Sequence of chain 2.A:
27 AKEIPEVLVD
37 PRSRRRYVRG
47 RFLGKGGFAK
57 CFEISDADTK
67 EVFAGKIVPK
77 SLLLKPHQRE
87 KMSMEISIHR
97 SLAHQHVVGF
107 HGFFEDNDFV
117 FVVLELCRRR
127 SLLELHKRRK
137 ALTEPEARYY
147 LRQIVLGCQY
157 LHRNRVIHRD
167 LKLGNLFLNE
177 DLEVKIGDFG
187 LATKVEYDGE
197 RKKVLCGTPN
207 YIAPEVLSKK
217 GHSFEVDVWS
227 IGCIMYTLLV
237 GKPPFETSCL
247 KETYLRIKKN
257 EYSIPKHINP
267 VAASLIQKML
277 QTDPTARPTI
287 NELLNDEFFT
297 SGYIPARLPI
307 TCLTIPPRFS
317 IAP

Binding-site contacts:
Ligand atom C31 contacts residue CYS57 of chain 2.A at 3.8 Å (hydrophobic).
Ligand atom N22 contacts residue PHE173 of chain 2.A at 3.7 Å.
Ligand atom C17 contacts residue ARG126 of chain 2.A at 3.6 Å.
Ligand atom C26 contacts residue CYS123 of chain 2.A at 3.7 Å (hydrophobic).
Ligand atom C21 contacts residue PHE173 of chain 2.A at 3.4 Å (hydrophobic).
Ligand atom C38 contacts residue ARG124 of chain 2.A at 3.8 Å.
Ligand atom C38 contacts residue ARG47 of chain 2.A at 3.4 Å.
Ligand atom C13 contacts residue GOL1 of chain 2.K at 3.4 Å.
Ligand atom C18 contacts residue LEU49 of chain 2.A at 3.7 Å (hydrophobic).
Ligand atom O40 contacts residue ARG126 of chain 2.A at 3.8 Å.
Ligand atom C39 contacts residue ARG126 of chain 2.A at 3.7 Å.
Ligand atom C15 contacts residue ARG126 of chain 2.A at 3.5 Å.
Ligand atom C35 contacts residue GOL1 of chain 2.K at 3.2 Å.
Ligand atom N19 contacts residue LEU122 of chain 2.A at 3.8 Å.
Ligand atom N28 contacts residue CYS123 of chain 2.A at 2.8 Å (h-bond).
Ligand atom C35 contacts residue EDO1 of chain 2.D at 3.4 Å.
Ligand atom O37 contacts residue LEU122 of chain 2.A at 3.7 Å.
Ligand atom N41 contacts residue LEU49 of chain 2.A at 3.1 Å (h-bond).
Ligand atom C29 contacts residue GLU121 of chain 2.A at 3.4 Å.
Ligand atom N19 contacts residue CYS123 of chain 2.A at 3.1 Å (h-bond).
Ligand atom O37 contacts residue ARG124 of chain 2.A at 3.7 Å.
Ligand atom N28 contacts residue LEU122 of chain 2.A at 3.8 Å.
Ligand atom C24 contacts residue PHE173 of chain 2.A at 3.6 Å (hydrophobic).
Ligand atom C36 contacts residue GLU121 of chain 2.A at 3.6 Å.
Ligand atom C16 contacts residue LEU49 of chain 2.A at 3.7 Å (hydrophobic).
Ligand atom N23 contacts residue PHE173 of chain 2.A at 3.4 Å.
Ligand atom C32 contacts residue CYS57 of chain 2.A at 3.7 Å (hydrophobic).
Ligand atom C15 contacts residue LEU49 of chain 2.A at 3.4 Å (hydrophobic).
Ligand atom O30 contacts residue LEU120 of chain 2.A at 3.5 Å.
Ligand atom C35 contacts residue PHE173 of chain 2.A at 3.8 Å (hydrophobic).
Ligand atom C20 contacts residue PHE173 of chain 2.A at 3.4 Å (hydrophobic).
Ligand atom C29 contacts residue CYS123 of chain 2.A at 3.5 Å (hydrophobic).
Ligand atom C36 contacts residue VAL104 of chain 2.A at 3.4 Å (hydrophobic).
Ligand atom C18 contacts residue ARG126 of chain 2.A at 3.8 Å.
Ligand atom C25 contacts residue PHE173 of chain 2.A at 3.4 Å (hydrophobic).
Ligand atom C14 contacts residue CYS123 of chain 2.A at 3.8 Å (hydrophobic).
Ligand atom C15 contacts residue GOL1 of chain 2.K at 3.3 Å.
Ligand atom C38 contacts residue GLU59 of chain 2.A at 3.6 Å.
Ligand atom O37 contacts residue CYS123 of chain 2.A at 3.4 Å (h-bond).
Ligand atom C11 contacts residue PHE48 of chain 2.A at 3.6 Å (hydrophobic).

This small molecule binds to this protein.
Small molecule (SMILES): CC[C@@H]1C(=O)N(C)c2cnc(Nc3ccc(C(=O)NC4CCC(N5CCN(CC6CC6)CC5)CC4)cc3OC)nc2N1C(C)C